This small molecule binds to this protein.
Small molecule (SMILES): OC[C@H]1O[C@@H](O)[C@H](O)[C@@H](O)[C@H]1O

Sequence of chain 1.B:
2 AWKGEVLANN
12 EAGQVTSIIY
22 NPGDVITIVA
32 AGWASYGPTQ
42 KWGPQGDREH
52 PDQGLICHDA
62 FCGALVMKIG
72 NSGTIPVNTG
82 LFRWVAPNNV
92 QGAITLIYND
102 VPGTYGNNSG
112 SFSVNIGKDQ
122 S

Binding-site contacts:
Ligand atom C3 contacts residue THR105 of chain 1.B at 4.0 Å.
Ligand atom O4 contacts residue TYR37 of chain 1.B at 3.1 Å (h-bond).
Ligand atom O5 contacts residue GLN54 of chain 1.B at 3.9 Å.
Ligand atom O2 contacts residue ASN108 of chain 1.B at 3.3 Å (h-bond).
Ligand atom C6 contacts residue GLN54 of chain 1.B at 3.5 Å.
Ligand atom C2 contacts residue ASN108 of chain 1.B at 3.8 Å.
Ligand atom O5 contacts residue MHD1 of chain 1.I at 2.3 Å (h-bond).
Ligand atom O4 contacts residue ASP101 of chain 1.B at 2.6 Å (salt-bridge).
Ligand atom C1 contacts residue TYR37 of chain 1.B at 4.1 Å (hydrophobic).
Ligand atom C6 contacts residue CYS63 of chain 1.B at 4.1 Å (hydrophobic).
Ligand atom C5 contacts residue GLN54 of chain 1.B at 3.6 Å.
Ligand atom O3 contacts residue ASN108 of chain 1.B at 3.0 Å (h-bond).
Ligand atom O2 contacts residue MHD1 of chain 1.I at 2.7 Å (h-bond).
Ligand atom C4 contacts residue TYR37 of chain 1.B at 4.1 Å (hydrophobic).
Ligand atom O3 contacts residue CA1 of chain 1.H at 2.5 Å.
Ligand atom O5 contacts residue HIS51 of chain 1.B at 3.4 Å (h-bond).
Ligand atom O6 contacts residue HIS51 of chain 1.B at 2.8 Å (h-bond).
Ligand atom C3 contacts residue ASN108 of chain 1.B at 4.0 Å.
Ligand atom O3 contacts residue THR105 of chain 1.B at 3.4 Å (h-bond).
Ligand atom C4 contacts residue MHD1 of chain 1.I at 4.0 Å.
Ligand atom C3 contacts residue TYR37 of chain 1.B at 3.9 Å (hydrophobic).
Ligand atom O4 contacts residue THR105 of chain 1.B at 3.4 Å (h-bond).
Ligand atom O3 contacts residue TYR37 of chain 1.B at 3.4 Å (h-bond).
Ligand atom C2 contacts residue CA1 of chain 1.H at 4.0 Å.
Ligand atom C3 contacts residue MHD1 of chain 1.I at 3.6 Å.
Ligand atom C2 contacts residue TYR37 of chain 1.B at 3.6 Å (hydrophobic).
Ligand atom C5 contacts residue ASP101 of chain 1.B at 4.1 Å.
Ligand atom O6 contacts residue GLN54 of chain 1.B at 2.7 Å (h-bond).
Ligand atom C4 contacts residue ASP101 of chain 1.B at 3.6 Å.
Ligand atom C6 contacts residue ASP101 of chain 1.B at 3.5 Å.
Ligand atom C4 contacts residue CA1 of chain 1.H at 3.5 Å.
Ligand atom C6 contacts residue HIS51 of chain 1.B at 3.6 Å.
Ligand atom C5 contacts residue MHD1 of chain 1.I at 3.5 Å.
Ligand atom O4 contacts residue CA1 of chain 1.H at 2.5 Å.
Ligand atom O5 contacts residue TYR37 of chain 1.B at 3.6 Å.
Ligand atom C4 contacts residue THR105 of chain 1.B at 3.4 Å.
Ligand atom C2 contacts residue MHD1 of chain 1.I at 2.3 Å.
Ligand atom C3 contacts residue CA1 of chain 1.H at 3.4 Å.
Ligand atom C6 contacts residue VAL102 of chain 1.B at 4.0 Å (hydrophobic).
Ligand atom C1 contacts residue MHD1 of chain 1.I at 1.4 Å.